Sequence of chain 1.A:
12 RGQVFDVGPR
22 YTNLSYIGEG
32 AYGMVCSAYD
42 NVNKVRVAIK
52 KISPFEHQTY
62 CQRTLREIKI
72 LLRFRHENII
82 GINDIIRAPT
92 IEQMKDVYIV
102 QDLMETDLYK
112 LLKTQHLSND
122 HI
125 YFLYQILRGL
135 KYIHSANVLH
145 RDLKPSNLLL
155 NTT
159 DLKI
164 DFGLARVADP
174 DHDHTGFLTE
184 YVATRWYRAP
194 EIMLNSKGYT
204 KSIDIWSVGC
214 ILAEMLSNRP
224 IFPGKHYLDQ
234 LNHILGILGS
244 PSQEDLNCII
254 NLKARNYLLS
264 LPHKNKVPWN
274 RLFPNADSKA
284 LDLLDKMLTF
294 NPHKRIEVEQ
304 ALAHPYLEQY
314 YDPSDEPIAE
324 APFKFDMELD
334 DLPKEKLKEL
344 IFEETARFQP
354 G

Binding-site contacts:
Ligand atom C06 contacts residue LEU153 of chain 1.A at 3.5 Å (hydrophobic).
Ligand atom C07 contacts residue MET105 of chain 1.A at 4.0 Å (hydrophobic).
Ligand atom C10 contacts residue VAL36 of chain 1.A at 4.1 Å (hydrophobic).
Ligand atom C06 contacts residue ASP103 of chain 1.A at 4.2 Å.
Ligand atom O11 contacts residue MET105 of chain 1.A at 3.3 Å (h-bond).
Ligand atom C01 contacts residue ILE28 of chain 1.A at 4.2 Å (hydrophobic).
Ligand atom C01 contacts residue VAL36 of chain 1.A at 3.9 Å (hydrophobic).
Ligand atom C10 contacts residue MET105 of chain 1.A at 4.0 Å (hydrophobic).
Ligand atom C07 contacts residue ALA49 of chain 1.A at 3.7 Å (hydrophobic).
Ligand atom O13 contacts residue ASP103 of chain 1.A at 4.2 Å.
Ligand atom C08 contacts residue ALA49 of chain 1.A at 3.6 Å (hydrophobic).
Ligand atom C08 contacts residue ASP103 of chain 1.A at 4.0 Å.
Ligand atom C09 contacts residue MET105 of chain 1.A at 4.3 Å (hydrophobic).
Ligand atom C06 contacts residue GLN102 of chain 1.A at 3.4 Å.
Ligand atom C08 contacts residue MET105 of chain 1.A at 3.8 Å (hydrophobic).
Ligand atom C07 contacts residue LEU153 of chain 1.A at 4.0 Å (hydrophobic).
Ligand atom C05 contacts residue CME163 of chain 1.A at 4.3 Å.
Ligand atom O12 contacts residue ASP103 of chain 1.A at 3.9 Å.
Ligand atom O11 contacts residue ILE28 of chain 1.A at 4.0 Å.
Ligand atom C04 contacts residue LEU153 of chain 1.A at 4.0 Å (hydrophobic).
Ligand atom O13 contacts residue LEU153 of chain 1.A at 3.8 Å.
Ligand atom O12 contacts residue ALA49 of chain 1.A at 3.4 Å.
Ligand atom C06 contacts residue LYS51 of chain 1.A at 3.7 Å.
Ligand atom O12 contacts residue LEU104 of chain 1.A at 3.7 Å.
Ligand atom O13 contacts residue LYS51 of chain 1.A at 3.9 Å.
Ligand atom C06 contacts residue ILE81 of chain 1.A at 4.1 Å (hydrophobic).
Ligand atom C05 contacts residue LYS51 of chain 1.A at 2.9 Å.
Ligand atom C07 contacts residue GLN102 of chain 1.A at 4.4 Å.
Ligand atom O13 contacts residue GLN102 of chain 1.A at 2.8 Å (h-bond).
Ligand atom O13 contacts residue ILE81 of chain 1.A at 2.9 Å.
Ligand atom C02 contacts residue VAL36 of chain 1.A at 4.0 Å (hydrophobic).
Ligand atom O03 contacts residue CME163 of chain 1.A at 4.0 Å.
Ligand atom C09 contacts residue ALA49 of chain 1.A at 4.3 Å (hydrophobic).
Ligand atom O12 contacts residue MET105 of chain 1.A at 2.9 Å (h-bond).
Ligand atom O03 contacts residue LYS51 of chain 1.A at 3.3 Å.
Ligand atom C04 contacts residue LYS51 of chain 1.A at 3.4 Å.
Ligand atom C07 contacts residue ASP103 of chain 1.A at 3.2 Å.
Ligand atom C05 contacts residue LEU153 of chain 1.A at 3.5 Å (hydrophobic).
Ligand atom C02 contacts residue LYS51 of chain 1.A at 4.2 Å.
Ligand atom C05 contacts residue GLN102 of chain 1.A at 3.6 Å.

A protein and the small-molecule ligand that binds it are described below.
Small molecule (SMILES): O=c1ccoc2cc(O)cc(O)c12